Sequence of chain 2.M:
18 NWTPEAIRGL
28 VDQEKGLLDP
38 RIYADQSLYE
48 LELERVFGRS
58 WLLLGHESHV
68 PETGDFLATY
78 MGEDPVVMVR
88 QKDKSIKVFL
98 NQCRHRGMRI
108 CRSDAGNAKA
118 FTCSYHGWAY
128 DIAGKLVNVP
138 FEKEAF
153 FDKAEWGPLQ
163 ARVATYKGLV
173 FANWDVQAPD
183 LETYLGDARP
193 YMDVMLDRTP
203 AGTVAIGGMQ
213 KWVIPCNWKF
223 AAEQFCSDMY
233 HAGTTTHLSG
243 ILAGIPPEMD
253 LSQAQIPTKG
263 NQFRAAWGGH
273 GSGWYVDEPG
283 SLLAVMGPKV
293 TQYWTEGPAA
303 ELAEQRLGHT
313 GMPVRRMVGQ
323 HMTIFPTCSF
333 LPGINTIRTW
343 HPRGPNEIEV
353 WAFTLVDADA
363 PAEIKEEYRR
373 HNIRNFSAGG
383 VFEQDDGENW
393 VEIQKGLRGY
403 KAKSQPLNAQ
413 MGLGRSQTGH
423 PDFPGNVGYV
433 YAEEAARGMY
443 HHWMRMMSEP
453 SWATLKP

The protein below binds the small molecule below.
Small molecule (SMILES): c1ccc(-c2ccccc2)cc1

Binding-site contacts:
Ligand atom C16 contacts residue LEU333 of chain 2.M at 4.0 Å (hydrophobic).
Ligand atom C12 contacts residue HIS233 of chain 2.M at 3.7 Å.
Ligand atom C14 contacts residue HIS323 of chain 2.M at 4.4 Å.
Ligand atom C17 contacts residue ASP230 of chain 2.M at 4.3 Å.
Ligand atom C17 contacts residue HIS323 of chain 2.M at 4.0 Å.
Ligand atom C6 contacts residue PHE378 of chain 2.M at 3.6 Å (hydrophobic).
Ligand atom C1 contacts residue ALA234 of chain 2.M at 4.4 Å (hydrophobic).
Ligand atom C2 contacts residue LEU333 of chain 2.M at 4.4 Å (hydrophobic).
Ligand atom C6 contacts residue PHE384 of chain 2.M at 3.6 Å (hydrophobic).
Ligand atom C3 contacts residue GLY321 of chain 2.M at 4.0 Å.
Ligand atom C1 contacts residue PHE378 of chain 2.M at 3.9 Å (hydrophobic).
Ligand atom C13 contacts residue GLN226 of chain 2.M at 3.4 Å.
Ligand atom C14 contacts residue PHE227 of chain 2.M at 3.8 Å (hydrophobic).
Ligand atom C6 contacts residue VAL287 of chain 2.M at 4.4 Å (hydrophobic).
Ligand atom C17 contacts residue MET231 of chain 2.M at 4.0 Å (hydrophobic).
Ligand atom C13 contacts residue PHE227 of chain 2.M at 3.9 Å (hydrophobic).
Ligand atom C5 contacts residue ILE336 of chain 2.M at 4.0 Å (hydrophobic).
Ligand atom C3 contacts residue MET231 of chain 2.M at 4.2 Å (hydrophobic).
Ligand atom C13 contacts residue HIS233 of chain 2.M at 3.7 Å.
Ligand atom C16 contacts residue HIS233 of chain 2.M at 4.1 Å.
Ligand atom C14 contacts residue GLN226 of chain 2.M at 3.9 Å.
Ligand atom C12 contacts residue MET231 of chain 2.M at 4.2 Å (hydrophobic).
Ligand atom C12 contacts residue ASP230 of chain 2.M at 3.4 Å.
Ligand atom C4 contacts residue GLY321 of chain 2.M at 4.4 Å.
Ligand atom C5 contacts residue VAL287 of chain 2.M at 3.8 Å (hydrophobic).
Ligand atom C14 contacts residue LEU333 of chain 2.M at 3.8 Å (hydrophobic).
Ligand atom C17 contacts residue ALA234 of chain 2.M at 4.2 Å (hydrophobic).
Ligand atom C13 contacts residue LEU333 of chain 2.M at 4.3 Å (hydrophobic).
Ligand atom C13 contacts residue ASP230 of chain 2.M at 4.0 Å.
Ligand atom C5 contacts residue PHE384 of chain 2.M at 4.2 Å (hydrophobic).
Ligand atom C1 contacts residue PHE384 of chain 2.M at 4.3 Å (hydrophobic).
Ligand atom C15 contacts residue HIS233 of chain 2.M at 4.1 Å.
Ligand atom C14 contacts residue HIS233 of chain 2.M at 3.9 Å.
Ligand atom C17 contacts residue HIS233 of chain 2.M at 3.9 Å.
Ligand atom C12 contacts residue GLN226 of chain 2.M at 3.9 Å.
Ligand atom C12 contacts residue HIS323 of chain 2.M at 3.6 Å.
Ligand atom C2 contacts residue ALA234 of chain 2.M at 4.3 Å (hydrophobic).
Ligand atom C4 contacts residue ILE336 of chain 2.M at 4.1 Å (hydrophobic).
Ligand atom C15 contacts residue LEU333 of chain 2.M at 3.5 Å (hydrophobic).
Ligand atom C13 contacts residue HIS323 of chain 2.M at 3.8 Å.